Binding-site contacts:
Ligand atom C8 contacts residue PRO60 of chain 1.E at 3.5 Å (hydrophobic).
Ligand atom C2 contacts residue PRO60 of chain 1.E at 4.3 Å (hydrophobic).
Ligand atom C3 contacts residue PRO59 of chain 1.E at 4.3 Å (hydrophobic).
Ligand atom N2 contacts residue PRO60 of chain 1.E at 3.4 Å (h-bond).
Ligand atom O5 contacts residue ASN62 of chain 1.E at 2.4 Å (h-bond).
Ligand atom O3 contacts residue PRO59 of chain 1.E at 3.9 Å.
Ligand atom C3 contacts residue ASN62 of chain 1.E at 3.8 Å.
Ligand atom O7 contacts residue ASN62 of chain 1.E at 3.2 Å (h-bond).
Ligand atom C7 contacts residue PRO60 of chain 1.E at 3.8 Å (hydrophobic).
Ligand atom C7 contacts residue PRO59 of chain 1.E at 4.5 Å (hydrophobic).
Ligand atom C8 contacts residue PRO59 of chain 1.E at 4.0 Å (hydrophobic).
Ligand atom N2 contacts residue PRO59 of chain 1.E at 3.8 Å.
Ligand atom C2 contacts residue ASN62 of chain 1.E at 2.5 Å.
Ligand atom C4 contacts residue ASN62 of chain 1.E at 4.3 Å.
Ligand atom C1 contacts residue PRO60 of chain 1.E at 4.2 Å (hydrophobic).
Ligand atom N2 contacts residue ASN62 of chain 1.E at 2.9 Å (h-bond).
Ligand atom C1 contacts residue ASN62 of chain 1.E at 1.4 Å.
Ligand atom C7 contacts residue ASN62 of chain 1.E at 3.2 Å.
Ligand atom C8 contacts residue ASN55 of chain 1.E at 3.4 Å.
Ligand atom C5 contacts residue ASN62 of chain 1.E at 3.7 Å.
Ligand atom C8 contacts residue ASN62 of chain 1.E at 4.4 Å.

Sequence of chain 1.E:
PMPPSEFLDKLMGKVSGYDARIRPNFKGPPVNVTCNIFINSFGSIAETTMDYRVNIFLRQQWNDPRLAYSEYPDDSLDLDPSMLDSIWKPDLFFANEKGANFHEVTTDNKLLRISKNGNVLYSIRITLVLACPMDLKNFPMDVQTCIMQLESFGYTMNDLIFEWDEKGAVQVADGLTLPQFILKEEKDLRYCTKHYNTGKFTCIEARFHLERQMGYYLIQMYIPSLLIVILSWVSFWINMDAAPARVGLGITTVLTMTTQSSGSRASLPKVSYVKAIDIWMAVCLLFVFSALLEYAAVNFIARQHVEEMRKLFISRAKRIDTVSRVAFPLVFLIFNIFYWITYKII

A protein and the small-molecule ligand that binds it are described below.
Small molecule (SMILES): CC(=O)N[C@H]1[C@H](O[C@H]2[C@H](O)[C@@H](NC(C)=O)CO[C@@H]2CO)O[C@H](CO)[C@@H](O[C@@H]2O[C@H](CO)[C@@H](O)[C@H](O)[C@@H]2O)[C@@H]1O